Sequence of chain 1.C:
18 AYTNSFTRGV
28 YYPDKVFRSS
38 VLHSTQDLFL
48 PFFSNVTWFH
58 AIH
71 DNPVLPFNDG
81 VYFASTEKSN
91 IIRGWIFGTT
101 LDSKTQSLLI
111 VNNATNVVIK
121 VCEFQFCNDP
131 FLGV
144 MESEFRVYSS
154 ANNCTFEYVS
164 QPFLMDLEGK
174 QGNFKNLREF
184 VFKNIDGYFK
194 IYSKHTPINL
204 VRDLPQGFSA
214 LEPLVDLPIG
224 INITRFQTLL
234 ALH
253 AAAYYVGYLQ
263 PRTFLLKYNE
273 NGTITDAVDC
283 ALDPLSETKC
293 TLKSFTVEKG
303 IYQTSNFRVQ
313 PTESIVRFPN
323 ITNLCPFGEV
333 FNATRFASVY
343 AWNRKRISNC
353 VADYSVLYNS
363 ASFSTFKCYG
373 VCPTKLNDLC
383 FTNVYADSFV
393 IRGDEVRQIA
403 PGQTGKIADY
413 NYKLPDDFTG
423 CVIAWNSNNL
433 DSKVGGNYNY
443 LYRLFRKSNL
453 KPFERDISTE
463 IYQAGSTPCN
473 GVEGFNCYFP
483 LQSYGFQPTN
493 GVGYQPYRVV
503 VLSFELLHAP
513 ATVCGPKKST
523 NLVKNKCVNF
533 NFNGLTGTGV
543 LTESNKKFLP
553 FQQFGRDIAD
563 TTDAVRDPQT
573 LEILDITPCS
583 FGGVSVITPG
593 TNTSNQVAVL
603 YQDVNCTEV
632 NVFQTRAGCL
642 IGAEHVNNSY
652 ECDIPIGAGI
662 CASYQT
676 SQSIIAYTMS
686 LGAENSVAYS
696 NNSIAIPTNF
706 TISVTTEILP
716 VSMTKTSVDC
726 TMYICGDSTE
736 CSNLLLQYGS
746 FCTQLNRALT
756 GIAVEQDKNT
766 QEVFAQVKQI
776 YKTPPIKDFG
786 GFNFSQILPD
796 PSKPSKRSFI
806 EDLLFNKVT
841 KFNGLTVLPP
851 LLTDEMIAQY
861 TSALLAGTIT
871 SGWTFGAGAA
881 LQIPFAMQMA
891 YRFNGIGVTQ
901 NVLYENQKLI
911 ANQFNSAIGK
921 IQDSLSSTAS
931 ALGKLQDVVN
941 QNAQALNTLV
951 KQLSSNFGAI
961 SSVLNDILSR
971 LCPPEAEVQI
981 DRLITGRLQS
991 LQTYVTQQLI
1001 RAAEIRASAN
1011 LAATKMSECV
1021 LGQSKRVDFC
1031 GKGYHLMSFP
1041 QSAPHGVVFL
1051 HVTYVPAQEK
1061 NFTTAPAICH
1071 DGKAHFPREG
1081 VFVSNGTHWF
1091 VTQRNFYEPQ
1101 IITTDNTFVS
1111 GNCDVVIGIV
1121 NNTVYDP

A protein and the small-molecule ligand that binds it are described below.
Small molecule (SMILES): CC(=O)N[C@@H]1[C@@H](O)[C@H](O)[C@@H](CO)O[C@H]1O

Binding-site contacts:
Ligand atom C1 contacts residue ASN156 of chain 1.C at 1.4 Å.
Ligand atom C7 contacts residue ASN156 of chain 1.C at 3.2 Å.
Ligand atom C8 contacts residue GLU123 of chain 1.C at 3.7 Å.
Ligand atom C7 contacts residue GLU123 of chain 1.C at 4.0 Å.
Ligand atom C2 contacts residue ASN156 of chain 1.C at 2.5 Å.
Ligand atom C8 contacts residue ASN156 of chain 1.C at 4.3 Å.
Ligand atom C3 contacts residue ASN156 of chain 1.C at 3.8 Å.
Ligand atom C6 contacts residue ASN156 of chain 1.C at 4.5 Å.
Ligand atom O7 contacts residue GLU123 of chain 1.C at 4.1 Å.
Ligand atom C4 contacts residue ASN156 of chain 1.C at 4.3 Å.
Ligand atom O7 contacts residue ASN156 of chain 1.C at 3.3 Å (h-bond).
Ligand atom N2 contacts residue ASN156 of chain 1.C at 2.8 Å (h-bond).
Ligand atom C5 contacts residue ASN156 of chain 1.C at 3.7 Å.
Ligand atom O5 contacts residue ASN156 of chain 1.C at 2.5 Å (h-bond).